Binding-site contacts:
Ligand atom CL1 contacts residue TYR151 of chain 1.A at 3.7 Å.
Ligand atom CL1 contacts residue LEU155 of chain 1.A at 3.9 Å.
Ligand atom C1 contacts residue ILE179 of chain 1.A at 4.4 Å (hydrophobic).
Ligand atom N contacts residue VAL177 of chain 1.A at 2.8 Å (h-bond).
Ligand atom C2 contacts residue ILE179 of chain 1.A at 3.7 Å (hydrophobic).
Ligand atom C6 contacts residue MET236 of chain 1.A at 4.1 Å (hydrophobic).
Ligand atom C contacts residue PHE136 of chain 1.A at 4.0 Å (hydrophobic).
Ligand atom CL contacts residue MET240 of chain 1.A at 4.0 Å.
Ligand atom C7 contacts residue ILE179 of chain 1.A at 3.6 Å (hydrophobic).
Ligand atom C1 contacts residue VAL177 of chain 1.A at 3.8 Å (hydrophobic).
Ligand atom C contacts residue ILE179 of chain 1.A at 3.9 Å (hydrophobic).
Ligand atom CL1 contacts residue MET152 of chain 1.A at 3.8 Å.
Ligand atom C5 contacts residue TYR151 of chain 1.A at 4.1 Å (hydrophobic).
Ligand atom C1 contacts residue PRO174 of chain 1.A at 3.6 Å (hydrophobic).
Ligand atom C6 contacts residue TYR151 of chain 1.A at 4.3 Å (hydrophobic).
Ligand atom C5 contacts residue MET240 of chain 1.A at 4.2 Å (hydrophobic).
Ligand atom CL1 contacts residue LEU186 of chain 1.A at 4.3 Å.
Ligand atom C6 contacts residue ILE179 of chain 1.A at 3.8 Å (hydrophobic).
Ligand atom C2 contacts residue MET236 of chain 1.A at 4.3 Å (hydrophobic).
Ligand atom CL contacts residue TYR151 of chain 1.A at 3.7 Å.
Ligand atom C5 contacts residue MET152 of chain 1.A at 4.4 Å (hydrophobic).
Ligand atom C4 contacts residue ILE179 of chain 1.A at 4.1 Å (hydrophobic).
Ligand atom C6 contacts residue MET152 of chain 1.A at 4.3 Å (hydrophobic).
Ligand atom CL contacts residue MET152 of chain 1.A at 4.0 Å.
Ligand atom N contacts residue PRO174 of chain 1.A at 3.1 Å (h-bond).
Ligand atom C4 contacts residue MET240 of chain 1.A at 3.6 Å (hydrophobic).
Ligand atom C7 contacts residue MET236 of chain 1.A at 3.6 Å (hydrophobic).
Ligand atom CL1 contacts residue MET236 of chain 1.A at 4.3 Å.
Ligand atom CL contacts residue ILE148 of chain 1.A at 3.9 Å.
Ligand atom C3 contacts residue ILE179 of chain 1.A at 4.0 Å (hydrophobic).
Ligand atom C contacts residue VAL177 of chain 1.A at 3.1 Å (hydrophobic).
Ligand atom C7 contacts residue VAL177 of chain 1.A at 3.9 Å (hydrophobic).
Ligand atom C5 contacts residue ILE179 of chain 1.A at 4.0 Å (hydrophobic).
Ligand atom C contacts residue PRO174 of chain 1.A at 3.9 Å (hydrophobic).
Ligand atom C4 contacts residue LEU143 of chain 1.A at 4.1 Å (hydrophobic).
Ligand atom C3 contacts residue MET240 of chain 1.A at 4.1 Å (hydrophobic).

This small molecule binds to this protein.
Small molecule (SMILES): NCCc1ccc(Cl)c(Cl)c1

Sequence of chain 1.A:
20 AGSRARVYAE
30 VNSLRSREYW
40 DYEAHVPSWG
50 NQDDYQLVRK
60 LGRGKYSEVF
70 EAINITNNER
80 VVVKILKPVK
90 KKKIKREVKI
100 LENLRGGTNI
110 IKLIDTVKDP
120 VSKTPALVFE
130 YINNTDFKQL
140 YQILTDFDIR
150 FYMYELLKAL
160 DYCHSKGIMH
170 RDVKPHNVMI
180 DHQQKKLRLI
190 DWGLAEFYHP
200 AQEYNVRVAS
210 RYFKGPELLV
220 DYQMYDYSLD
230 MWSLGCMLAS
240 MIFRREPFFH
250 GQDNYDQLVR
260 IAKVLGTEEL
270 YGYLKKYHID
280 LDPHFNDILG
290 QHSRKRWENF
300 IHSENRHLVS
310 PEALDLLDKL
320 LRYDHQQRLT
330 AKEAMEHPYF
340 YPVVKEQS